A protein and the small-molecule ligand that binds it are described below.
Small molecule (SMILES): CCS(=O)(=O)N1CCC[C@@H]2CN3CCc4cc(OC)ccc4[C@@H]3C[C@@H]21

Binding-site contacts:
Ligand atom C18 contacts residue VAL95 of chain 1.A at 3.7 Å (hydrophobic).
Ligand atom C4 contacts residue VAL95 of chain 1.A at 4.0 Å (hydrophobic).
Ligand atom C5 contacts residue VAL95 of chain 1.A at 4.0 Å (hydrophobic).
Ligand atom O3 contacts residue SER181 of chain 1.A at 3.9 Å.
Ligand atom C7 contacts residue PHE340 of chain 1.A at 3.9 Å (hydrophobic).
Ligand atom O2 contacts residue PHE358 of chain 1.A at 3.7 Å.
Ligand atom C1 contacts residue PHE340 of chain 1.A at 3.3 Å (hydrophobic).
Ligand atom C8 contacts residue TRP337 of chain 1.A at 3.9 Å (hydrophobic).
Ligand atom C13 contacts residue PHE362 of chain 1.A at 3.8 Å (hydrophobic).
Ligand atom C6 contacts residue PHE340 of chain 1.A at 3.5 Å (hydrophobic).
Ligand atom C16 contacts residue TYR90 of chain 1.A at 3.4 Å (hydrophobic).
Ligand atom C2 contacts residue ASP94 of chain 1.A at 3.7 Å.
Ligand atom C2 contacts residue PHE340 of chain 1.A at 3.4 Å (hydrophobic).
Ligand atom C15 contacts residue TYR90 of chain 1.A at 3.1 Å (hydrophobic).
Ligand atom N1 contacts residue TYR366 of chain 1.A at 3.8 Å.
Ligand atom C9 contacts residue ASP94 of chain 1.A at 3.1 Å.
Ligand atom C13 contacts residue ASP94 of chain 1.A at 3.5 Å.
Ligand atom C4 contacts residue PHE340 of chain 1.A at 3.9 Å (hydrophobic).
Ligand atom C3 contacts residue PHE340 of chain 1.A at 3.6 Å (hydrophobic).
Ligand atom O1 contacts residue ILE171 of chain 1.A at 3.1 Å.
Ligand atom C10 contacts residue ASP94 of chain 1.A at 4.1 Å.
Ligand atom C13 contacts residue TYR366 of chain 1.A at 3.2 Å (hydrophobic).
Ligand atom C1 contacts residue ILE171 of chain 1.A at 3.7 Å (hydrophobic).
Ligand atom C8 contacts residue ASP94 of chain 1.A at 3.2 Å.
Ligand atom C17 contacts residue GLU170 of chain 1.A at 3.6 Å.
Ligand atom C7 contacts residue ASP94 of chain 1.A at 3.6 Å.
Ligand atom C12 contacts residue TYR366 of chain 1.A at 3.9 Å (hydrophobic).
Ligand atom O2 contacts residue PHE362 of chain 1.A at 4.1 Å.
Ligand atom O3 contacts residue PHE341 of chain 1.A at 3.7 Å.
Ligand atom C16 contacts residue ASP94 of chain 1.A at 3.8 Å.
Ligand atom C18 contacts residue SER185 of chain 1.A at 4.0 Å.
Ligand atom C3 contacts residue ASP94 of chain 1.A at 3.5 Å.
Ligand atom C5 contacts residue PHE340 of chain 1.A at 3.8 Å (hydrophobic).
Ligand atom C14 contacts residue ILE171 of chain 1.A at 3.9 Å (hydrophobic).
Ligand atom C14 contacts residue CYS169 of chain 1.A at 3.7 Å (hydrophobic).
Ligand atom C6 contacts residue ILE171 of chain 1.A at 3.8 Å (hydrophobic).
Ligand atom N1 contacts residue ASP94 of chain 1.A at 2.9 Å (salt-bridge).
Ligand atom C16 contacts residue TYR366 of chain 1.A at 3.8 Å (hydrophobic).
Ligand atom C18 contacts residue PHE341 of chain 1.A at 3.4 Å (hydrophobic).
Ligand atom C17 contacts residue ILE171 of chain 1.A at 3.8 Å (hydrophobic).

Sequence of chain 1.A:
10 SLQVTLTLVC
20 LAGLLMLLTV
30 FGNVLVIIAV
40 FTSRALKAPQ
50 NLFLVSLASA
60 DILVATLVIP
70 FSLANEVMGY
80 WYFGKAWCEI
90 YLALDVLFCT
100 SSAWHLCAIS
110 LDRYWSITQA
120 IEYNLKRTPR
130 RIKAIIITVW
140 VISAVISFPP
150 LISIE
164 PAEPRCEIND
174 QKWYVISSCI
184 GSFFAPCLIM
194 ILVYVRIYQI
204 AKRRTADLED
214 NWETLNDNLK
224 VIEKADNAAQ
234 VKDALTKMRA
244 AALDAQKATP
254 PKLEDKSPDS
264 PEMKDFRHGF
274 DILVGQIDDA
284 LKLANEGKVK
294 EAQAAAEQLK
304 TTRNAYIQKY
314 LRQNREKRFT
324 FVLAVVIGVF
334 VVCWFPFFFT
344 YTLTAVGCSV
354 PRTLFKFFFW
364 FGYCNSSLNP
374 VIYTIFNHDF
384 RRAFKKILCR